Sequence of chain 1.A:
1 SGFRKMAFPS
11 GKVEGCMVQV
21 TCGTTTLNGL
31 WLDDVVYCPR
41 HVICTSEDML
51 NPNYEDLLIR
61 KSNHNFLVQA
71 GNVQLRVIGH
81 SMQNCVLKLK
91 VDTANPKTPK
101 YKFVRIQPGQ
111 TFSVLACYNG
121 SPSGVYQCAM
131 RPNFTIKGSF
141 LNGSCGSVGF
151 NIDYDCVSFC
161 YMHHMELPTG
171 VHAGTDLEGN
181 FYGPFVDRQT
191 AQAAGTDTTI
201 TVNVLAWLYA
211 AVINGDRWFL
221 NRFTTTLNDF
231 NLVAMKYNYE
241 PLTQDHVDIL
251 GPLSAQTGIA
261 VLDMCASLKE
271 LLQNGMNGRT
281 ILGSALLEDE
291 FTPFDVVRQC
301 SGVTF

Binding-site contacts:
Ligand atom C11 contacts residue LEU141 of chain 1.B at 3.9 Å (hydrophobic).
Ligand atom C17 contacts residue MET165 of chain 1.B at 3.6 Å (hydrophobic).
Ligand atom CL contacts residue ARG188 of chain 1.B at 3.9 Å.
Ligand atom N1 contacts residue GLU166 of chain 1.B at 3.4 Å (salt-bridge).
Ligand atom C20 contacts residue ARG188 of chain 1.B at 3.9 Å.
Ligand atom C17 contacts residue HIS164 of chain 1.B at 3.5 Å.
Ligand atom C10 contacts residue LEU141 of chain 1.B at 3.8 Å (hydrophobic).
Ligand atom CL contacts residue HIS41 of chain 1.B at 3.7 Å.
Ligand atom C8 contacts residue CYS145 of chain 1.B at 3.9 Å (hydrophobic).
Ligand atom C8 contacts residue GLU166 of chain 1.B at 3.8 Å.
Ligand atom C19 contacts residue ARG188 of chain 1.B at 3.6 Å.
Ligand atom C11 contacts residue GLU166 of chain 1.B at 3.4 Å.
Ligand atom O2 contacts residue GLU166 of chain 1.B at 3.1 Å (salt-bridge).
Ligand atom C contacts residue GLN189 of chain 1.B at 3.5 Å.
Ligand atom C20 contacts residue GLN189 of chain 1.B at 3.9 Å.
Ligand atom C9 contacts residue LEU141 of chain 1.B at 3.8 Å (hydrophobic).
Ligand atom N3 contacts residue CYS145 of chain 1.B at 3.8 Å.
Ligand atom C8 contacts residue HIS163 of chain 1.B at 3.1 Å.
Ligand atom C11 contacts residue PHE140 of chain 1.B at 3.8 Å (hydrophobic).
Ligand atom N4 contacts residue PHE140 of chain 1.B at 3.8 Å.
Ligand atom C14 contacts residue ASN142 of chain 1.B at 3.9 Å.
Ligand atom N1 contacts residue PRO168 of chain 1.B at 3.8 Å.
Ligand atom O contacts residue GLN189 of chain 1.B at 3.6 Å.
Ligand atom O2 contacts residue MET165 of chain 1.B at 3.3 Å.
Ligand atom C9 contacts residue PHE140 of chain 1.B at 3.7 Å (hydrophobic).
Ligand atom N4 contacts residue SER144 of chain 1.B at 3.6 Å (h-bond).
Ligand atom N4 contacts residue HIS163 of chain 1.B at 2.7 Å (h-bond).
Ligand atom CL contacts residue ASP187 of chain 1.B at 3.5 Å.
Ligand atom C6 contacts residue MET165 of chain 1.B at 4.0 Å (hydrophobic).
Ligand atom C3 contacts residue GLU166 of chain 1.B at 3.7 Å.
Ligand atom N1 contacts residue LEU167 of chain 1.B at 3.8 Å.
Ligand atom C9 contacts residue GLU166 of chain 1.B at 3.6 Å.
Ligand atom C18 contacts residue MET165 of chain 1.B at 3.8 Å (hydrophobic).
Ligand atom C10 contacts residue GLU166 of chain 1.B at 3.8 Å.
Ligand atom CL contacts residue MET165 of chain 1.B at 3.8 Å.
Ligand atom C22 contacts residue GLN189 of chain 1.B at 3.7 Å.
Ligand atom C9 contacts residue HIS163 of chain 1.B at 3.9 Å.
Ligand atom C11 contacts residue ASN142 of chain 1.B at 3.9 Å.
Ligand atom N4 contacts residue GLU166 of chain 1.B at 3.9 Å.
Ligand atom CL contacts residue HIS164 of chain 1.B at 3.9 Å.

This protein binds this small molecule.
Small molecule (SMILES): CN(CCC#N)S(=O)(=O)N1Cc2ccc(Cl)cc2[C@H](C(=O)Nc2cncc3ccccc23)C1

Sequence of chain 1.B:
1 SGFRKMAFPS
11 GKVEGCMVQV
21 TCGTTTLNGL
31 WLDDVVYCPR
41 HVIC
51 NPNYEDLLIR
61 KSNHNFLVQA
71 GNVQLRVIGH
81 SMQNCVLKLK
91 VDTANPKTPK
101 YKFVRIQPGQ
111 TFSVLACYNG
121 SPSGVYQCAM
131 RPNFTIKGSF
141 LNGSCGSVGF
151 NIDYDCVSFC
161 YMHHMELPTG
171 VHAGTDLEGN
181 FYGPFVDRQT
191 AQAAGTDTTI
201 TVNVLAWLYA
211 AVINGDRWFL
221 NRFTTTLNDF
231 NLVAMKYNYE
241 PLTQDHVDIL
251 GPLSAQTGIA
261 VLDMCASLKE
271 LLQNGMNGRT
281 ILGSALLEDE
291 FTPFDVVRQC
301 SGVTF